Binding-site contacts:
Ligand atom F contacts residue ASN107 of chain 1.A at 3.9 Å.
Ligand atom CH3 contacts residue HIS152 of chain 1.A at 4.4 Å.
Ligand atom O contacts residue ARG108 of chain 1.A at 3.7 Å.
Ligand atom OXT contacts residue ARG111 of chain 1.A at 4.0 Å.
Ligand atom CH3 contacts residue ILE250 of chain 1.A at 3.8 Å (hydrophobic).
Ligand atom OXT contacts residue ASN107 of chain 1.A at 3.8 Å.
Ligand atom OXT contacts residue TRP153 of chain 1.A at 3.5 Å (h-bond).
Ligand atom CH3 contacts residue ASN107 of chain 1.A at 3.2 Å.
Ligand atom CH3 contacts residue ARG111 of chain 1.A at 4.3 Å.
Ligand atom F contacts residue TYR216 of chain 1.A at 3.5 Å.
Ligand atom OXT contacts residue ARG108 of chain 1.A at 2.7 Å (salt-bridge).
Ligand atom OXT contacts residue TYR216 of chain 1.A at 2.7 Å (h-bond).
Ligand atom C contacts residue TRP153 of chain 1.A at 3.9 Å (hydrophobic).
Ligand atom CH3 contacts residue TRP153 of chain 1.A at 4.0 Å (hydrophobic).
Ligand atom C contacts residue TYR216 of chain 1.A at 3.7 Å (hydrophobic).
Ligand atom CH3 contacts residue HIS277 of chain 1.A at 4.3 Å.
Ligand atom CH3 contacts residue TYR216 of chain 1.A at 4.1 Å (hydrophobic).
Ligand atom F contacts residue HIS152 of chain 1.A at 3.0 Å.
Ligand atom F contacts residue TRP182 of chain 1.A at 4.2 Å.
Ligand atom O contacts residue ILE132 of chain 1.A at 4.1 Å.
Ligand atom C contacts residue ARG108 of chain 1.A at 3.6 Å.
Ligand atom OXT contacts residue HIS152 of chain 1.A at 4.4 Å.
Ligand atom O contacts residue TRP153 of chain 1.A at 4.2 Å.
Ligand atom C contacts residue ARG111 of chain 1.A at 3.6 Å.
Ligand atom F contacts residue ILE250 of chain 1.A at 3.8 Å.
Ligand atom O contacts residue ASN107 of chain 1.A at 3.5 Å.
Ligand atom F contacts residue TRP153 of chain 1.A at 3.2 Å.
Ligand atom C contacts residue ASN107 of chain 1.A at 3.5 Å.
Ligand atom O contacts residue ARG111 of chain 1.A at 2.8 Å (salt-bridge).

A protein and the small-molecule ligand that binds it are described below.
Small molecule (SMILES): O=C(O)CF

Sequence of chain 1.A:
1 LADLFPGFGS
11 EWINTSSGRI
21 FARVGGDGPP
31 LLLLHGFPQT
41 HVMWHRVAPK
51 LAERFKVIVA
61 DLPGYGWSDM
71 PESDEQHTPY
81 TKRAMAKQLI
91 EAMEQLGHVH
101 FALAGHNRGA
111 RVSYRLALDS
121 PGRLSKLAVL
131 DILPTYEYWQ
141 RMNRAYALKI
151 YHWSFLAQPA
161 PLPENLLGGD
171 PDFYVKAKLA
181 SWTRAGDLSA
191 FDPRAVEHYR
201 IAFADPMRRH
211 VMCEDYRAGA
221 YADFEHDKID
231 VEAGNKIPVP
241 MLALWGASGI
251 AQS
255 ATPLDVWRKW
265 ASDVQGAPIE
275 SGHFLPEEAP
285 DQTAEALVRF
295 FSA